Binding-site contacts:
Ligand atom CG contacts residue LEU89 of chain 1.A at 3.6 Å (hydrophobic).
Ligand atom O contacts residue MET80 of chain 1.A at 3.5 Å.
Ligand atom OD contacts residue GLY173 of chain 1.A at 4.5 Å.
Ligand atom O contacts residue ALA175 of chain 1.A at 4.3 Å.
Ligand atom CA contacts residue LEU89 of chain 1.A at 4.5 Å (hydrophobic).
Ligand atom CB contacts residue LEU89 of chain 1.A at 3.0 Å (hydrophobic).
Ligand atom CB contacts residue LEU91 of chain 1.A at 3.7 Å (hydrophobic).
Ligand atom O contacts residue LEU91 of chain 1.A at 4.3 Å.
Ligand atom C contacts residue PHE172 of chain 1.A at 3.8 Å (hydrophobic).
Ligand atom CA contacts residue MET80 of chain 1.A at 3.5 Å (hydrophobic).
Ligand atom OD contacts residue ALA175 of chain 1.A at 3.8 Å.
Ligand atom CG contacts residue LEU106 of chain 1.A at 3.8 Å (hydrophobic).
Ligand atom CG contacts residue LEU91 of chain 1.A at 4.1 Å (hydrophobic).
Ligand atom OD contacts residue LEU106 of chain 1.A at 4.2 Å.
Ligand atom CA contacts residue PHE172 of chain 1.A at 4.1 Å (hydrophobic).
Ligand atom C contacts residue ALA175 of chain 1.A at 4.5 Å (hydrophobic).
Ligand atom OD contacts residue PHE172 of chain 1.A at 3.2 Å (h-bond).
Ligand atom C contacts residue MET80 of chain 1.A at 3.9 Å (hydrophobic).
Ligand atom CG contacts residue PHE172 of chain 1.A at 4.2 Å (hydrophobic).
Ligand atom O contacts residue PHE172 of chain 1.A at 4.0 Å.
Ligand atom C contacts residue LEU174 of chain 1.A at 3.6 Å (hydrophobic).
Ligand atom CB contacts residue SER90 of chain 1.A at 4.0 Å.
Ligand atom O contacts residue LEU174 of chain 1.A at 2.8 Å (h-bond).
Ligand atom OD contacts residue LEU174 of chain 1.A at 3.8 Å.
Ligand atom C contacts residue GLY173 of chain 1.A at 4.1 Å.
Ligand atom CG contacts residue SER90 of chain 1.A at 4.2 Å.
Ligand atom CA contacts residue LEU91 of chain 1.A at 3.9 Å (hydrophobic).
Ligand atom CB contacts residue PHE172 of chain 1.A at 3.8 Å (hydrophobic).
Ligand atom O contacts residue GLY173 of chain 1.A at 3.6 Å.
Ligand atom C contacts residue LEU91 of chain 1.A at 4.3 Å (hydrophobic).

A small-molecule ligand and the protein it binds are described below.
Small molecule (SMILES): O=C1CCCO1

Sequence of chain 1.A:
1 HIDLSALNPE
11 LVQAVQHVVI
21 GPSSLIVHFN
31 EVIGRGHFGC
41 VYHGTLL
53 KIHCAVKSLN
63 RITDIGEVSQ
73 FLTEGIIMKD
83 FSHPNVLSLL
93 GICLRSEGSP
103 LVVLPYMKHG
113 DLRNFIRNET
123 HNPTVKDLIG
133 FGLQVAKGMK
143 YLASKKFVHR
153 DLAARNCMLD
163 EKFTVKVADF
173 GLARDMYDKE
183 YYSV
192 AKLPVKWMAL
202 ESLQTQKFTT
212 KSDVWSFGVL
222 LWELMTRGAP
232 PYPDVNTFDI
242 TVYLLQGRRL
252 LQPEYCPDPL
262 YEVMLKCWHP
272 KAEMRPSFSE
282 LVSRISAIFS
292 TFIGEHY